The small molecule below binds the protein below.
Small molecule (SMILES): CCCCN[C@@H](Cc1c[nH]c2ccccc12)C(=O)NCCCC1CCCCCC1

Binding-site contacts:
Ligand atom C25 contacts residue TRP110 of chain 1.A at 3.5 Å (hydrophobic).
Ligand atom C23 contacts residue TYR360 of chain 1.A at 3.5 Å (hydrophobic).
Ligand atom N05 contacts residue SER315 of chain 1.A at 2.9 Å (h-bond).
Ligand atom C19 contacts residue PRO313 of chain 1.A at 3.6 Å (hydrophobic).
Ligand atom C16 contacts residue SER226 of chain 1.A at 3.8 Å.
Ligand atom N18 contacts residue PRO313 of chain 1.A at 2.6 Å (h-bond).
Ligand atom C15 contacts residue TRP259 of chain 1.A at 3.8 Å (hydrophobic).
Ligand atom C14 contacts residue VAL316 of chain 1.A at 3.9 Å (hydrophobic).
Ligand atom C03 contacts residue SER315 of chain 1.A at 3.5 Å.
Ligand atom C13 contacts residue VAL316 of chain 1.A at 3.8 Å (hydrophobic).
Ligand atom C12 contacts residue GLY145 of chain 1.A at 3.3 Å.
Ligand atom C13 contacts residue SER315 of chain 1.A at 3.7 Å.
Ligand atom C07 contacts residue SER315 of chain 1.A at 3.9 Å.
Ligand atom C06 contacts residue SER315 of chain 1.A at 3.5 Å.
Ligand atom C01 contacts residue ASN317 of chain 1.A at 3.9 Å.
Ligand atom C20 contacts residue TYR360 of chain 1.A at 3.7 Å (hydrophobic).
Ligand atom C26 contacts residue ALA356 of chain 1.A at 3.6 Å (hydrophobic).
Ligand atom C04 contacts residue SER315 of chain 1.A at 3.3 Å.
Ligand atom C08 contacts residue GLY144 of chain 1.A at 3.9 Å.
Ligand atom C14 contacts residue TRP259 of chain 1.A at 3.9 Å (hydrophobic).
Ligand atom C19 contacts residue TYR360 of chain 1.A at 3.7 Å (hydrophobic).
Ligand atom C09 contacts residue GLY145 of chain 1.A at 3.7 Å.
Ligand atom C13 contacts residue GLY145 of chain 1.A at 3.6 Å.
Ligand atom C28 contacts residue DMS1 of chain 1.I at 3.9 Å.
Ligand atom C17 contacts residue PRO313 of chain 1.A at 3.5 Å (hydrophobic).
Ligand atom C24 contacts residue TYR360 of chain 1.A at 3.6 Å (hydrophobic).
Ligand atom C11 contacts residue GLY145 of chain 1.A at 3.7 Å.
Ligand atom C16 contacts residue PHE357 of chain 1.A at 3.8 Å (hydrophobic).
Ligand atom C04 contacts residue PRO313 of chain 1.A at 3.9 Å (hydrophobic).
Ligand atom C04 contacts residue THR312 of chain 1.A at 3.7 Å.
Ligand atom C13 contacts residue LEU314 of chain 1.A at 3.6 Å (hydrophobic).
Ligand atom C27 contacts residue HIS466 of chain 1.A at 3.9 Å.
Ligand atom C06 contacts residue PRO313 of chain 1.A at 3.5 Å (hydrophobic).
Ligand atom C02 contacts residue THR312 of chain 1.A at 3.7 Å.
Ligand atom N10 contacts residue DMS1 of chain 1.I at 3.3 Å (h-bond).
Ligand atom C27 contacts residue DMS1 of chain 1.I at 3.6 Å.
Ligand atom C14 contacts residue LEU314 of chain 1.A at 3.4 Å (hydrophobic).
Ligand atom N10 contacts residue GLY145 of chain 1.A at 3.6 Å.
Ligand atom C09 contacts residue GLY144 of chain 1.A at 3.6 Å.
Ligand atom C08 contacts residue GLY145 of chain 1.A at 3.5 Å.

Sequence of chain 1.A:
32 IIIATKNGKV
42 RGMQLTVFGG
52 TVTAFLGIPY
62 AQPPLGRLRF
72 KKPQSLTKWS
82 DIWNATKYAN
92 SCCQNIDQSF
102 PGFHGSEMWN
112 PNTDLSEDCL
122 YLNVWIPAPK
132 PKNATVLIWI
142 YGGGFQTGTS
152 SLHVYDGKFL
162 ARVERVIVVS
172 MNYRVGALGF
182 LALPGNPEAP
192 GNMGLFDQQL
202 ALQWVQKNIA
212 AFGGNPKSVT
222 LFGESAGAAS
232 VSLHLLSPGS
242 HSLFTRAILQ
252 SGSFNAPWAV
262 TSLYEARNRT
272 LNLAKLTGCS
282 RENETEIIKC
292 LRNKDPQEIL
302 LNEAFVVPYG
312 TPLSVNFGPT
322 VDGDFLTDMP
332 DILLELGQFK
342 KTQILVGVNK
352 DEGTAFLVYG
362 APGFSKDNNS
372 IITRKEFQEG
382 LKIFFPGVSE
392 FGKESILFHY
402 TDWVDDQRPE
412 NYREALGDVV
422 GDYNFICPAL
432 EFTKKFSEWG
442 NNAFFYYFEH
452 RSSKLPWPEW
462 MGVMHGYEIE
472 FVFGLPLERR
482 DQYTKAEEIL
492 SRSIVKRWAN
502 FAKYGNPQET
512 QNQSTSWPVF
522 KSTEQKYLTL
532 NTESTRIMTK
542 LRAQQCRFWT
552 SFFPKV